The small molecule below binds the protein below.
Small molecule (SMILES): CC(=O)N[C@@H]1[C@@H](O)[C@@H](F)[C@@](O)(C(=O)O)O[C@H]1[C@H](O)[C@H](O)CO

Sequence of chain 1.A:
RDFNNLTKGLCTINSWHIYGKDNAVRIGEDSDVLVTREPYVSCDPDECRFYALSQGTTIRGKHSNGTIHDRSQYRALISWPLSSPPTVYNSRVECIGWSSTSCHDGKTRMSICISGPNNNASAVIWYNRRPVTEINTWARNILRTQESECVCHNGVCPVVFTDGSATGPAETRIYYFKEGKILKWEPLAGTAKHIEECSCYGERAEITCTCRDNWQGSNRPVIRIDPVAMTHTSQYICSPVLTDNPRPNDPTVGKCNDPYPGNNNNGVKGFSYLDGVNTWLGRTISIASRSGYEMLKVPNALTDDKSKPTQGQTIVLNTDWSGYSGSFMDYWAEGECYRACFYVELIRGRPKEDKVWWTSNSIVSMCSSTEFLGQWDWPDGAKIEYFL

Binding-site contacts:
Ligand atom C7 contacts residue DF41 of chain 1.G at 0.2 Å.
Ligand atom C10 contacts residue DF41 of chain 1.G at 0.4 Å.
Ligand atom O6 contacts residue ARG212 of chain 1.A at 3.3 Å (salt-bridge).
Ligand atom O1B contacts residue DF41 of chain 1.G at 0.4 Å (h-bond).
Ligand atom O6 contacts residue TYR324 of chain 1.A at 2.4 Å (h-bond).
Ligand atom O6 contacts residue DF41 of chain 1.G at 0.7 Å (h-bond).
Ligand atom C1 contacts residue DF41 of chain 1.G at 0.7 Å.
Ligand atom C6 contacts residue TYR324 of chain 1.A at 3.2 Å (hydrophobic).
Ligand atom O1A contacts residue ARG212 of chain 1.A at 2.9 Å (salt-bridge).
Ligand atom C6 contacts residue DF41 of chain 1.G at 0.4 Å.
Ligand atom O4 contacts residue DF41 of chain 1.G at 0.6 Å (h-bond).
Ligand atom O10 contacts residue DF41 of chain 1.G at 0.4 Å (h-bond).
Ligand atom O7 contacts residue DF41 of chain 1.G at 0.4 Å (h-bond).
Ligand atom C1 contacts residue TYR324 of chain 1.A at 2.3 Å (hydrophobic).
Ligand atom C3 contacts residue DF41 of chain 1.G at 0.3 Å.
Ligand atom C2 contacts residue TYR324 of chain 1.A at 1.4 Å (hydrophobic).
Ligand atom O4 contacts residue ASP70 of chain 1.A at 3.1 Å.
Ligand atom O8 contacts residue DF41 of chain 1.G at 0.4 Å (h-bond).
Ligand atom C3 contacts residue TYR324 of chain 1.A at 2.6 Å (hydrophobic).
Ligand atom O1B contacts residue ARG290 of chain 1.A at 2.9 Å (salt-bridge).
Ligand atom F1 contacts residue DF41 of chain 1.G at 1.3 Å.
Ligand atom C5 contacts residue DF41 of chain 1.G at 0.3 Å.
Ligand atom O1A contacts residue TYR324 of chain 1.A at 2.9 Å (h-bond).
Ligand atom O1A contacts residue DF41 of chain 1.G at 0.8 Å (h-bond).
Ligand atom N5 contacts residue DF41 of chain 1.G at 0.4 Å (h-bond).
Ligand atom O9 contacts residue DF41 of chain 1.G at 0.5 Å (h-bond).
Ligand atom O1B contacts residue TYR324 of chain 1.A at 3.0 Å (h-bond).
Ligand atom O1B contacts residue ARG37 of chain 1.A at 3.1 Å (salt-bridge).
Ligand atom O10 contacts residue ARG71 of chain 1.A at 3.2 Å (salt-bridge).
Ligand atom O4 contacts residue GLU38 of chain 1.A at 3.2 Å (salt-bridge).
Ligand atom C9 contacts residue DF41 of chain 1.G at 0.5 Å.
Ligand atom O9 contacts residue GLU196 of chain 1.A at 2.8 Å (salt-bridge).
Ligand atom O8 contacts residue GLU196 of chain 1.A at 2.5 Å (salt-bridge).
Ligand atom C6 contacts residue GLU197 of chain 1.A at 3.2 Å.
Ligand atom C11 contacts residue DF41 of chain 1.G at 0.5 Å.
Ligand atom O1A contacts residue ARG290 of chain 1.A at 2.9 Å (salt-bridge).
Ligand atom C2 contacts residue DF41 of chain 1.G at 1.1 Å.
Ligand atom C8 contacts residue DF41 of chain 1.G at 0.3 Å.
Ligand atom C4 contacts residue DF41 of chain 1.G at 0.3 Å.
Ligand atom O8 contacts residue ARG212 of chain 1.A at 3.3 Å (salt-bridge).